The small molecule below binds the protein below.
Small molecule (SMILES): C[C@H]1CNCCc2ccc(Cl)cc21

Sequence of chain 1.A:
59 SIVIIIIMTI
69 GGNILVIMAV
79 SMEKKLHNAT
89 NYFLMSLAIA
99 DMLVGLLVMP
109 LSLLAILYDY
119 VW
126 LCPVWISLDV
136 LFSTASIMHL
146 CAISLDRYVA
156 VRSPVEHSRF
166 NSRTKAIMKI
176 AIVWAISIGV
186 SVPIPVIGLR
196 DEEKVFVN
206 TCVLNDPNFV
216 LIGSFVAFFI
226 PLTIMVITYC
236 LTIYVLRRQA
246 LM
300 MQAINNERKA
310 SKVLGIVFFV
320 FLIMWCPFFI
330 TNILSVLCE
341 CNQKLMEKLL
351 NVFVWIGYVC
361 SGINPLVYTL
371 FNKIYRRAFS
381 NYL

Binding-site contacts:
Ligand atom C03 contacts residue PHE328 of chain 1.A at 4.0 Å (hydrophobic).
Ligand atom C09 contacts residue VAL135 of chain 1.A at 4.0 Å (hydrophobic).
Ligand atom C02 contacts residue SER138 of chain 1.A at 2.9 Å.
Ligand atom C09 contacts residue SER138 of chain 1.A at 3.5 Å.
Ligand atom C02 contacts residue PHE328 of chain 1.A at 4.3 Å (hydrophobic).
Ligand atom C08 contacts residue PHE327 of chain 1.A at 4.4 Å (hydrophobic).
Ligand atom N13 contacts residue TYR358 of chain 1.A at 4.1 Å.
Ligand atom CL12 contacts residue GLY218 of chain 1.A at 3.8 Å.
Ligand atom C03 contacts residue VAL135 of chain 1.A at 4.3 Å (hydrophobic).
Ligand atom C02 contacts residue VAL135 of chain 1.A at 4.2 Å (hydrophobic).
Ligand atom N13 contacts residue ASP134 of chain 1.A at 2.7 Å (salt-bridge).
Ligand atom CL12 contacts residue ALA222 of chain 1.A at 3.8 Å.
Ligand atom C05 contacts residue SER138 of chain 1.A at 4.5 Å.
Ligand atom C06 contacts residue VAL135 of chain 1.A at 4.0 Å (hydrophobic).
Ligand atom C03 contacts residue SER138 of chain 1.A at 3.9 Å.
Ligand atom C04 contacts residue VAL135 of chain 1.A at 4.4 Å (hydrophobic).
Ligand atom C03 contacts residue ALA222 of chain 1.A at 3.9 Å (hydrophobic).
Ligand atom CL12 contacts residue PHE328 of chain 1.A at 4.2 Å.
Ligand atom C01 contacts residue VAL135 of chain 1.A at 4.2 Å (hydrophobic).
Ligand atom N13 contacts residue VAL354 of chain 1.A at 4.1 Å.
Ligand atom C10 contacts residue PHE328 of chain 1.A at 4.1 Å (hydrophobic).
Ligand atom CL12 contacts residue SER219 of chain 1.A at 3.3 Å.
Ligand atom C04 contacts residue ASP134 of chain 1.A at 3.5 Å.
Ligand atom N13 contacts residue PHE327 of chain 1.A at 4.4 Å.
Ligand atom C05 contacts residue VAL135 of chain 1.A at 4.3 Å (hydrophobic).
Ligand atom C07 contacts residue PHE327 of chain 1.A at 3.4 Å (hydrophobic).
Ligand atom C10 contacts residue VAL135 of chain 1.A at 4.4 Å (hydrophobic).
Ligand atom C08 contacts residue VAL135 of chain 1.A at 4.0 Å (hydrophobic).
Ligand atom C05 contacts residue ASP134 of chain 1.A at 2.2 Å.
Ligand atom C07 contacts residue ASP134 of chain 1.A at 4.1 Å.
Ligand atom C04 contacts residue SER138 of chain 1.A at 3.4 Å.
Ligand atom C10 contacts residue ALA222 of chain 1.A at 4.4 Å (hydrophobic).
Ligand atom C11 contacts residue VAL135 of chain 1.A at 3.7 Å (hydrophobic).